A small-molecule ligand and the protein it binds are described below.
Small molecule (SMILES): OC[C@H]1O[C@@H](c2cc(O)ccc2O)[C@H](O)[C@@H](O)[C@@H]1O

Binding-site contacts:
Ligand atom C8 contacts residue ASN284 of chain 1.A at 3.4 Å.
Ligand atom C12 contacts residue ASN284 of chain 1.A at 3.6 Å.
Ligand atom O5 contacts residue LEU136 of chain 1.A at 3.3 Å (h-bond).
Ligand atom O4 contacts residue GLY675 of chain 1.A at 2.7 Å (h-bond).
Ligand atom C9 contacts residue ASN284 of chain 1.A at 3.7 Å.
Ligand atom O12 contacts residue ASP283 of chain 1.A at 2.7 Å (salt-bridge).
Ligand atom O6 contacts residue HIS377 of chain 1.A at 2.7 Å (h-bond).
Ligand atom O12 contacts residue GLY135 of chain 1.A at 3.6 Å.
Ligand atom C3 contacts residue GLY675 of chain 1.A at 3.8 Å.
Ligand atom C5 contacts residue GLY135 of chain 1.A at 3.7 Å.
Ligand atom O3 contacts residue ALA673 of chain 1.A at 3.4 Å (h-bond).
Ligand atom O2 contacts residue ASN284 of chain 1.A at 2.7 Å (h-bond).
Ligand atom C6 contacts residue HIS377 of chain 1.A at 3.7 Å.
Ligand atom O4 contacts residue ASN484 of chain 1.A at 3.3 Å (h-bond).
Ligand atom C11 contacts residue ASN284 of chain 1.A at 3.4 Å.
Ligand atom C3 contacts residue GLU672 of chain 1.A at 3.4 Å.
Ligand atom C6 contacts residue ASN484 of chain 1.A at 3.2 Å.
Ligand atom C11 contacts residue ASP283 of chain 1.A at 3.3 Å.
Ligand atom C2 contacts residue HIS377 of chain 1.A at 3.6 Å.
Ligand atom O9 contacts residue ASP339 of chain 1.A at 3.1 Å (salt-bridge).
Ligand atom C7 contacts residue ASN284 of chain 1.A at 3.4 Å.
Ligand atom O3 contacts residue SER674 of chain 1.A at 3.1 Å (h-bond).
Ligand atom O2 contacts residue GLU672 of chain 1.A at 3.1 Å (salt-bridge).
Ligand atom C5 contacts residue LEU136 of chain 1.A at 3.7 Å (hydrophobic).
Ligand atom O3 contacts residue GLY675 of chain 1.A at 3.1 Å (h-bond).
Ligand atom C12 contacts residue LEU136 of chain 1.A at 3.5 Å (hydrophobic).
Ligand atom C4 contacts residue GLY675 of chain 1.A at 3.7 Å.
Ligand atom O3 contacts residue GLU672 of chain 1.A at 2.7 Å (salt-bridge).
Ligand atom O6 contacts residue ASN484 of chain 1.A at 2.8 Å (h-bond).
Ligand atom O4 contacts residue SER674 of chain 1.A at 3.3 Å.
Ligand atom O9 contacts residue HIS377 of chain 1.A at 3.8 Å.
Ligand atom O6 contacts residue LEU139 of chain 1.A at 3.6 Å.
Ligand atom O9 contacts residue THR378 of chain 1.A at 3.2 Å.
Ligand atom C12 contacts residue ASP283 of chain 1.A at 3.4 Å.
Ligand atom C6 contacts residue GLY135 of chain 1.A at 3.7 Å.
Ligand atom C10 contacts residue ASN284 of chain 1.A at 3.4 Å.
Ligand atom O12 contacts residue LEU136 of chain 1.A at 3.2 Å (h-bond).
Ligand atom C8 contacts residue HIS377 of chain 1.A at 3.3 Å.
Ligand atom O2 contacts residue TYR573 of chain 1.A at 3.1 Å (h-bond).
Ligand atom C2 contacts residue ASN284 of chain 1.A at 3.8 Å.

Sequence of chain 1.A:
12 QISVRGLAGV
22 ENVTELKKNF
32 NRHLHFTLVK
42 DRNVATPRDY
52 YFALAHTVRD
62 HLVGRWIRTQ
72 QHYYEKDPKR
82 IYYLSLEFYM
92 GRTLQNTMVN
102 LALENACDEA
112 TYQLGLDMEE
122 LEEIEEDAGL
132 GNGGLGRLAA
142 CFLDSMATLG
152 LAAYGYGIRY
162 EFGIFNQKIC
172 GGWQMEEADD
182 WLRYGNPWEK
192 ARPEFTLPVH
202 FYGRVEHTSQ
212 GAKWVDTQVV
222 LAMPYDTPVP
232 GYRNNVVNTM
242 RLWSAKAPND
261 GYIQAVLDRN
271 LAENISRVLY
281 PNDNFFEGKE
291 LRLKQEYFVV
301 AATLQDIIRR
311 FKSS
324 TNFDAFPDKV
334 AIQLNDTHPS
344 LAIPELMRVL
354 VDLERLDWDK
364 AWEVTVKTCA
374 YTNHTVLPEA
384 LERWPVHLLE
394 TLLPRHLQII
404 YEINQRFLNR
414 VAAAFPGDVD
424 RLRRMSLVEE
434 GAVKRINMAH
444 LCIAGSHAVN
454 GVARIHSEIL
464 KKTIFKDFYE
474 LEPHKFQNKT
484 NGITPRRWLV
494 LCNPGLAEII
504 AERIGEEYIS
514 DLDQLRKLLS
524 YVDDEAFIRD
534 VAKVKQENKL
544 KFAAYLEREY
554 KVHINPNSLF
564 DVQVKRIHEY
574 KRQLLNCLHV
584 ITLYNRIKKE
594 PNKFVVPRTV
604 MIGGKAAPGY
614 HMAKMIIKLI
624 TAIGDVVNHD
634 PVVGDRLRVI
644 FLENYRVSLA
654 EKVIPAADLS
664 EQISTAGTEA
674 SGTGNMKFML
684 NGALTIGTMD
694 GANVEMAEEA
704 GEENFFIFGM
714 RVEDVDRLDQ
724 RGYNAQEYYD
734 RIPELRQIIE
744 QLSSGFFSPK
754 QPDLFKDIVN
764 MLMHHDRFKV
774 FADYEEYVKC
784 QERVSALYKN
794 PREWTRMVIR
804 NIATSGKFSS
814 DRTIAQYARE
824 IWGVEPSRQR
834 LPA